Sequence of chain 1.E:
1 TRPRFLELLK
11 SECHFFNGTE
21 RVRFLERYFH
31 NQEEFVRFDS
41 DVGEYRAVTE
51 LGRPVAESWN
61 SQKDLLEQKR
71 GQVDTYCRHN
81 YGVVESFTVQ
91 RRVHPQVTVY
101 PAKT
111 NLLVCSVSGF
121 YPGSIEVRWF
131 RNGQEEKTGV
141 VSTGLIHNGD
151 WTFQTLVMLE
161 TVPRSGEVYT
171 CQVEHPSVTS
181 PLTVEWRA

This small molecule binds to this protein.
Small molecule (SMILES): CC(=O)N[C@H]1[C@H](O[C@H]2[C@H](O)[C@@H](NC(C)=O)CO[C@@H]2CO)O[C@H](CO)[C@@H](O)[C@@H]1O

Binding-site contacts:
Ligand atom C7 contacts residue ASN17 of chain 1.E at 3.7 Å.
Ligand atom C4 contacts residue ASN17 of chain 1.E at 4.3 Å.
Ligand atom C3 contacts residue GLU20 of chain 1.E at 4.3 Å.
Ligand atom C5 contacts residue GLU20 of chain 1.E at 4.2 Å.
Ligand atom C7 contacts residue GLU20 of chain 1.E at 3.9 Å.
Ligand atom C4 contacts residue GLU20 of chain 1.E at 4.3 Å.
Ligand atom O7 contacts residue GLU20 of chain 1.E at 2.9 Å (salt-bridge).
Ligand atom C1 contacts residue ASN17 of chain 1.E at 1.4 Å.
Ligand atom N2 contacts residue GLU20 of chain 1.E at 4.0 Å.
Ligand atom C3 contacts residue ASN17 of chain 1.E at 3.8 Å.
Ligand atom C2 contacts residue ASN17 of chain 1.E at 2.4 Å.
Ligand atom C5 contacts residue ASN17 of chain 1.E at 3.7 Å.
Ligand atom O7 contacts residue ASN17 of chain 1.E at 3.8 Å.
Ligand atom C2 contacts residue GLU20 of chain 1.E at 3.3 Å.
Ligand atom O5 contacts residue ASN17 of chain 1.E at 2.4 Å (h-bond).
Ligand atom C1 contacts residue GLU20 of chain 1.E at 3.5 Å.
Ligand atom N2 contacts residue ASN17 of chain 1.E at 2.8 Å (h-bond).
Ligand atom O5 contacts residue GLU20 of chain 1.E at 3.2 Å (salt-bridge).